This protein binds this small molecule.
Small molecule (SMILES): CC(=O)N[C@@H]1[C@@H](O)[C@H](O)[C@@H](CO)O[C@H]1O

Sequence of chain 1.P:
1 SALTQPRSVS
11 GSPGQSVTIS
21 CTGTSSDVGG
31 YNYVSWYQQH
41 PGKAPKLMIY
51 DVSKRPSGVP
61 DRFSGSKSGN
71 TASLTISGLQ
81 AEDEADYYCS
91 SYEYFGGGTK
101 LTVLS

Binding-site contacts:
Ligand atom O7 contacts residue ASN227 of chain 1.A at 4.0 Å.
Ligand atom C1 contacts residue ASN227 of chain 1.A at 1.4 Å.
Ligand atom O6 contacts residue ASN32 of chain 1.P at 3.4 Å.
Ligand atom N2 contacts residue ASN227 of chain 1.A at 2.9 Å (h-bond).
Ligand atom O6 contacts residue TYR33 of chain 1.P at 3.6 Å.
Ligand atom O4 contacts residue TYR31 of chain 1.P at 4.0 Å.
Ligand atom C4 contacts residue ASN227 of chain 1.A at 4.3 Å.
Ligand atom C7 contacts residue GLU226 of chain 1.A at 3.8 Å.
Ligand atom C2 contacts residue ASN227 of chain 1.A at 2.5 Å.
Ligand atom C6 contacts residue TYR33 of chain 1.P at 4.0 Å (hydrophobic).
Ligand atom C5 contacts residue ASN227 of chain 1.A at 3.8 Å.
Ligand atom C3 contacts residue ASN227 of chain 1.A at 3.8 Å.
Ligand atom O5 contacts residue ASN227 of chain 1.A at 2.5 Å (h-bond).
Ligand atom C8 contacts residue GLU226 of chain 1.A at 3.8 Å.
Ligand atom C7 contacts residue ASN227 of chain 1.A at 3.6 Å.
Ligand atom O7 contacts residue GLU226 of chain 1.A at 3.5 Å.
Ligand atom C8 contacts residue THR187 of chain 1.A at 3.5 Å.

Sequence of chain 1.A:
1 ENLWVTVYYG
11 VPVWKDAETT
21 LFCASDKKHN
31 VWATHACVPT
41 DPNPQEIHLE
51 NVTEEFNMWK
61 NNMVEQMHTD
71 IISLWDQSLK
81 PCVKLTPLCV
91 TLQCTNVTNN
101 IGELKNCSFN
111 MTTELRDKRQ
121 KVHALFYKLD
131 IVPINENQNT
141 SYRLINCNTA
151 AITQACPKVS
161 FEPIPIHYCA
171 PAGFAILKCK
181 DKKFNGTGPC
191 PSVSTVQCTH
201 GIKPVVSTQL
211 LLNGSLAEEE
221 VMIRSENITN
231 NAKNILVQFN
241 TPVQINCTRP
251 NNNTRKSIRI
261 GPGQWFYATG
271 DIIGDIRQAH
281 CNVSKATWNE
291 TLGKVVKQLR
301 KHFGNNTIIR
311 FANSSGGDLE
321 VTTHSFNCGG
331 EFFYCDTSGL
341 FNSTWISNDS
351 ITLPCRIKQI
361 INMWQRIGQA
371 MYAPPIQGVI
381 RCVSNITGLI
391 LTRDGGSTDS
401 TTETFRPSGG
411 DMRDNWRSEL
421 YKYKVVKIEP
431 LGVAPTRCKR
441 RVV